Sequence of chain 19.B:
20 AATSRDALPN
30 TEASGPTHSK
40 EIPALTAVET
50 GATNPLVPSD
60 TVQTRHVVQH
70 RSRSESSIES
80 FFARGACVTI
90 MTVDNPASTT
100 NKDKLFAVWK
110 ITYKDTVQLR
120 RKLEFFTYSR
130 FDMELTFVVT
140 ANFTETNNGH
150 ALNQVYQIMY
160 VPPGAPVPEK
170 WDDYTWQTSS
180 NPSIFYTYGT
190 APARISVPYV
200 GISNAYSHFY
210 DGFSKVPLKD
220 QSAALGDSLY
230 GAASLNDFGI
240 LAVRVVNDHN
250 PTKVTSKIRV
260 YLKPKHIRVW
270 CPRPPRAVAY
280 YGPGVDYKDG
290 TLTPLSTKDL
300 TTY

This small molecule binds to this protein.
Small molecule (SMILES): CCOC(=O)c1ccc(OCCC2CCN(c3ccc(C)nn3)CC2)cc1

Binding-site contacts:
Ligand atom C3 contacts residue TYR159 of chain 19.B at 3.6 Å (hydrophobic).
Ligand atom N6 contacts residue VAL196 of chain 19.B at 3.9 Å.
Ligand atom N3 contacts residue ILE194 of chain 19.B at 3.6 Å.
Ligand atom C11 contacts residue LEU134 of chain 19.B at 3.8 Å (hydrophobic).
Ligand atom C11 contacts residue ILE110 of chain 19.B at 3.6 Å (hydrophobic).
Ligand atom C10 contacts residue MET132 of chain 19.B at 3.3 Å (hydrophobic).
Ligand atom C4 contacts residue VAL196 of chain 19.B at 3.9 Å (hydrophobic).
Ligand atom N4 contacts residue LEU240 of chain 19.B at 3.6 Å.
Ligand atom C21 contacts residue TYR112 of chain 19.B at 3.3 Å (hydrophobic).
Ligand atom C2 contacts residue ILE194 of chain 19.B at 3.5 Å (hydrophobic).
Ligand atom C7 contacts residue VAL196 of chain 19.B at 3.6 Å (hydrophobic).
Ligand atom C5 contacts residue VAL196 of chain 19.B at 3.8 Å (hydrophobic).
Ligand atom C8 contacts residue VAL196 of chain 19.B at 3.6 Å (hydrophobic).
Ligand atom C1 contacts residue PRO181 of chain 19.B at 3.7 Å (hydrophobic).
Ligand atom N4 contacts residue LEU134 of chain 19.B at 3.7 Å.
Ligand atom C3 contacts residue ALA24 of chain 19.D at 3.5 Å (hydrophobic).
Ligand atom C18 contacts residue TYR112 of chain 19.B at 3.7 Å (hydrophobic).
Ligand atom C20 contacts residue TYR205 of chain 19.B at 3.5 Å (hydrophobic).
Ligand atom C8 contacts residue VAL199 of chain 19.B at 3.7 Å (hydrophobic).
Ligand atom O23 contacts residue TYR112 of chain 19.B at 3.5 Å.
Ligand atom O14 contacts residue MET132 of chain 19.B at 3.4 Å.
Ligand atom C4 contacts residue TYR159 of chain 19.B at 3.5 Å (hydrophobic).
Ligand atom C13 contacts residue MET132 of chain 19.B at 3.8 Å (hydrophobic).
Ligand atom O22 contacts residue TYR112 of chain 19.B at 3.5 Å.
Ligand atom C2 contacts residue TYR159 of chain 19.B at 3.5 Å (hydrophobic).
Ligand atom C17 contacts residue PHE237 of chain 19.B at 3.7 Å (hydrophobic).
Ligand atom C7 contacts residue TYR159 of chain 19.B at 3.7 Å (hydrophobic).
Ligand atom C17 contacts residue TYR112 of chain 19.B at 3.8 Å (hydrophobic).
Ligand atom C25 contacts residue SER206 of chain 19.B at 3.8 Å.
Ligand atom C12 contacts residue PHE237 of chain 19.B at 3.5 Å (hydrophobic).
Ligand atom C10 contacts residue ILE110 of chain 19.B at 3.5 Å (hydrophobic).
Ligand atom N3 contacts residue TYR159 of chain 19.B at 3.9 Å.
Ligand atom C21 contacts residue PHE237 of chain 19.B at 3.7 Å (hydrophobic).
Ligand atom N3 contacts residue LEU240 of chain 19.B at 3.5 Å.
Ligand atom O23 contacts residue PHE237 of chain 19.B at 3.8 Å.
Ligand atom C25 contacts residue ASP236 of chain 19.B at 3.5 Å.
Ligand atom C19 contacts residue TYR205 of chain 19.B at 3.7 Å (hydrophobic).
Ligand atom O22 contacts residue TYR205 of chain 19.B at 3.8 Å.
Ligand atom C18 contacts residue PHE237 of chain 19.B at 3.6 Å (hydrophobic).
Ligand atom C13 contacts residue VAL199 of chain 19.B at 3.7 Å (hydrophobic).

Sequence of chain 19.D:
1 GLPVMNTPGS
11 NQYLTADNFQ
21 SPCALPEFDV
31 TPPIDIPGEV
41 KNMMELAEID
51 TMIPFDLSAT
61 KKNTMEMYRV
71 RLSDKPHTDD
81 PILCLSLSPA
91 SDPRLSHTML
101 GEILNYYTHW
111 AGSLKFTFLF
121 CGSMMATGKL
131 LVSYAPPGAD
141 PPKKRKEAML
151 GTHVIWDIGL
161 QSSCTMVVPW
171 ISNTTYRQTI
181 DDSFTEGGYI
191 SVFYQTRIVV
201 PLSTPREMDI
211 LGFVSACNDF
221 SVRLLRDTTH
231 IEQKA